Binding-site contacts:
Ligand atom C5 contacts residue PHE50 of chain 2.A at 3.6 Å (hydrophobic).
Ligand atom O3 contacts residue COA1 of chain 2.B at 3.5 Å.
Ligand atom C6 contacts residue PHE50 of chain 2.A at 3.5 Å (hydrophobic).
Ligand atom C6 contacts residue PHE110 of chain 2.A at 3.6 Å (hydrophobic).
Ligand atom C1 contacts residue PHE110 of chain 2.A at 3.4 Å (hydrophobic).
Ligand atom C13 contacts residue TRP62 of chain 2.A at 3.5 Å (hydrophobic).
Ligand atom C6 contacts residue SER109 of chain 2.A at 3.7 Å.
Ligand atom O1 contacts residue ILE54 of chain 2.A at 3.0 Å (h-bond).
Ligand atom C11 contacts residue ASP52 of chain 2.A at 3.3 Å.
Ligand atom O contacts residue TRP62 of chain 2.A at 3.7 Å.
Ligand atom O contacts residue ALA59 of chain 2.A at 3.3 Å (h-bond).
Ligand atom C9 contacts residue ASP52 of chain 2.A at 3.7 Å.
Ligand atom O3 contacts residue SER147 of chain 2.A at 3.4 Å.
Ligand atom N1 contacts residue PHE50 of chain 2.A at 3.3 Å.
Ligand atom C14 contacts residue SER109 of chain 2.A at 3.5 Å.
Ligand atom C contacts residue ARG63 of chain 2.A at 3.8 Å.
Ligand atom C10 contacts residue PHE50 of chain 2.A at 3.4 Å (hydrophobic).
Ligand atom C9 contacts residue PHE50 of chain 2.A at 3.6 Å (hydrophobic).
Ligand atom O4 contacts residue PHE53 of chain 2.A at 3.3 Å.
Ligand atom N2 contacts residue ASP52 of chain 2.A at 2.7 Å (salt-bridge).
Ligand atom O1 contacts residue ASP52 of chain 2.A at 3.7 Å.
Ligand atom C3 contacts residue TRP62 of chain 2.A at 3.8 Å (hydrophobic).
Ligand atom C15 contacts residue PHE110 of chain 2.A at 3.8 Å (hydrophobic).
Ligand atom C8 contacts residue PHE50 of chain 2.A at 3.5 Å (hydrophobic).
Ligand atom C8 contacts residue COA1 of chain 2.B at 3.6 Å.
Ligand atom C4 contacts residue PHE50 of chain 2.A at 3.7 Å (hydrophobic).
Ligand atom O contacts residue PHE110 of chain 2.A at 3.6 Å.
Ligand atom C11 contacts residue PHE50 of chain 2.A at 3.7 Å (hydrophobic).
Ligand atom C12 contacts residue TRP62 of chain 2.A at 3.6 Å (hydrophobic).
Ligand atom C10 contacts residue ASP52 of chain 2.A at 3.4 Å.
Ligand atom C contacts residue ALA59 of chain 2.A at 3.2 Å (hydrophobic).
Ligand atom C13 contacts residue SER109 of chain 2.A at 3.4 Å.
Ligand atom C7 contacts residue PHE50 of chain 2.A at 3.5 Å (hydrophobic).
Ligand atom O1 contacts residue PHE53 of chain 2.A at 3.5 Å.
Ligand atom C14 contacts residue TRP62 of chain 2.A at 3.6 Å (hydrophobic).
Ligand atom C2 contacts residue PHE110 of chain 2.A at 3.5 Å (hydrophobic).
Ligand atom N1 contacts residue COA1 of chain 2.B at 2.9 Å.
Ligand atom O4 contacts residue PHE110 of chain 2.A at 3.4 Å.
Ligand atom C13 contacts residue PHE428 of chain 2.A at 3.7 Å (hydrophobic).
Ligand atom N2 contacts residue PHE50 of chain 2.A at 3.5 Å.

A protein and the small-molecule ligand that binds it are described below.
Small molecule (SMILES): COc1cccc(N(C)S(=O)(=O)c2ccc3[nH]c(=O)c(=O)[nH]c3c2)c1

Sequence of chain 2.A:
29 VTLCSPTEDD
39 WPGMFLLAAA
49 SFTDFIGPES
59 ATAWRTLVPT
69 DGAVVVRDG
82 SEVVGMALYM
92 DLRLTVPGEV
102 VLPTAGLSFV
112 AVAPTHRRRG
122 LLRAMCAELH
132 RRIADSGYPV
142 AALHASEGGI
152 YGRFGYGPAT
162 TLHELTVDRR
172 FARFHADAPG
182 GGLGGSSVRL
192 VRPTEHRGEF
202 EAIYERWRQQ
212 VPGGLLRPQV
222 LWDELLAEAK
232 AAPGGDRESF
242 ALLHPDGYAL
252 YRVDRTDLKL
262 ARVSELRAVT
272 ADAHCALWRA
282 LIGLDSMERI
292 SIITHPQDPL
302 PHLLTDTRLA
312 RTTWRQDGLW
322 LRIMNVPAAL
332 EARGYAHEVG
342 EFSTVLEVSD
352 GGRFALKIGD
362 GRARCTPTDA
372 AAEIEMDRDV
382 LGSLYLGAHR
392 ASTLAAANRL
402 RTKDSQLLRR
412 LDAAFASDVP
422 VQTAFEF